Binding-site contacts:
Ligand atom O2 contacts residue GLU111 of chain 2.A at 2.4 Å (salt-bridge).
Ligand atom O6 contacts residue TYR155 of chain 2.A at 2.6 Å (h-bond).
Ligand atom C1 contacts residue TRP230 of chain 2.A at 3.5 Å (hydrophobic).
Ligand atom O4 contacts residue ARG66 of chain 2.A at 2.9 Å (salt-bridge).
Ligand atom O2 contacts residue LYS15 of chain 2.A at 2.9 Å (salt-bridge).
Ligand atom C4 contacts residue TRP340 of chain 2.A at 3.7 Å (hydrophobic).
Ligand atom C3 contacts residue ASP65 of chain 2.A at 3.7 Å.
Ligand atom C2 contacts residue LYS15 of chain 2.A at 3.9 Å.
Ligand atom C6 contacts residue ARG344 of chain 2.A at 3.6 Å.
Ligand atom O2 contacts residue ALA63 of chain 2.A at 3.5 Å.
Ligand atom C1 contacts residue ASP14 of chain 2.A at 3.4 Å.
Ligand atom O6 contacts residue PHE156 of chain 2.A at 3.9 Å.
Ligand atom O3 contacts residue ALA63 of chain 2.A at 3.5 Å.
Ligand atom O6 contacts residue PRO154 of chain 2.A at 3.3 Å.
Ligand atom O5 contacts residue TRP230 of chain 2.A at 3.9 Å.
Ligand atom C6 contacts residue GLU153 of chain 2.A at 3.4 Å.
Ligand atom O3 contacts residue TRP62 of chain 2.A at 3.4 Å (h-bond).
Ligand atom O2 contacts residue ASP65 of chain 2.A at 2.8 Å (salt-bridge).
Ligand atom O1 contacts residue ASP14 of chain 2.A at 2.7 Å (salt-bridge).
Ligand atom C2 contacts residue ASP65 of chain 2.A at 3.6 Å.
Ligand atom O1 contacts residue LYS15 of chain 2.A at 3.2 Å (salt-bridge).
Ligand atom O3 contacts residue ASP65 of chain 2.A at 2.8 Å (salt-bridge).
Ligand atom C3 contacts residue TRP62 of chain 2.A at 3.8 Å (hydrophobic).
Ligand atom O3 contacts residue ARG66 of chain 2.A at 2.8 Å (salt-bridge).
Ligand atom C1 contacts residue LYS15 of chain 2.A at 3.8 Å.
Ligand atom O3 contacts residue TRP340 of chain 2.A at 3.8 Å.
Ligand atom O3 contacts residue GLU111 of chain 2.A at 3.8 Å.
Ligand atom C6 contacts residue PRO154 of chain 2.A at 3.6 Å (hydrophobic).
Ligand atom C1 contacts residue TYR155 of chain 2.A at 3.6 Å (hydrophobic).
Ligand atom C6 contacts residue TYR155 of chain 2.A at 3.7 Å (hydrophobic).
Ligand atom O1 contacts residue ASN12 of chain 2.A at 3.7 Å.
Ligand atom O6 contacts residue GLU153 of chain 2.A at 3.3 Å.
Ligand atom O2 contacts residue TRP62 of chain 2.A at 3.5 Å (h-bond).
Ligand atom O5 contacts residue TYR155 of chain 2.A at 3.2 Å.
Ligand atom C2 contacts residue GLU111 of chain 2.A at 3.4 Å.
Ligand atom C2 contacts residue TRP230 of chain 2.A at 3.6 Å (hydrophobic).
Ligand atom C4 contacts residue TYR155 of chain 2.A at 3.9 Å (hydrophobic).
Ligand atom C3 contacts residue ARG66 of chain 2.A at 3.9 Å.
Ligand atom O4 contacts residue ARG344 of chain 2.A at 3.1 Å (salt-bridge).
Ligand atom O2 contacts residue TRP230 of chain 2.A at 3.7 Å.

Sequence of chain 2.A:
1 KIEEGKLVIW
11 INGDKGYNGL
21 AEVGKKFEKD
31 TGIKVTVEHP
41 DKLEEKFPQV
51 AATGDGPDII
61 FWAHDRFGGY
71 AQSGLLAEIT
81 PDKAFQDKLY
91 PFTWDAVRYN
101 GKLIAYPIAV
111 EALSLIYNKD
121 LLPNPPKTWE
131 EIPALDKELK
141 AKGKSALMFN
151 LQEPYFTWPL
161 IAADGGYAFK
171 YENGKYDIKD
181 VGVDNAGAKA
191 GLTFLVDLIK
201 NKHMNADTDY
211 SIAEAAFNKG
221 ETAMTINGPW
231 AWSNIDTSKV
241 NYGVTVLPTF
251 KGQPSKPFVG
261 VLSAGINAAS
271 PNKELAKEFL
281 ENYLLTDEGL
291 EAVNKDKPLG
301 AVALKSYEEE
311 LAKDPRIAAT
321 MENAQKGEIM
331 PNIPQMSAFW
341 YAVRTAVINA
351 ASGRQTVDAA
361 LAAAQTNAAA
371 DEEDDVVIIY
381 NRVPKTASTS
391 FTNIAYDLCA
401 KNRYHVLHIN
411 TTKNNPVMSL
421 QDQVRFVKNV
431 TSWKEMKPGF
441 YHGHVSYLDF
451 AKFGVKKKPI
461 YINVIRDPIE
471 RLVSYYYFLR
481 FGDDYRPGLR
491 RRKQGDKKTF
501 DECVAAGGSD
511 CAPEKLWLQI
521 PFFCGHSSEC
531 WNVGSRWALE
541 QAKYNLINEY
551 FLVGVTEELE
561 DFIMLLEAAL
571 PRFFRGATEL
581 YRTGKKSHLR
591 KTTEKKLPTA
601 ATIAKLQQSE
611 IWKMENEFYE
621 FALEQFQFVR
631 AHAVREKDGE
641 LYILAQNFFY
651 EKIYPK

A small-molecule ligand and the protein it binds are described below.
Small molecule (SMILES): OC[C@H]1O[C@H](O[C@H]2[C@H](O)[C@@H](O)[C@@H](O)O[C@@H]2CO)[C@H](O)[C@@H](O)[C@@H]1O